Sequence of chain 1.A:
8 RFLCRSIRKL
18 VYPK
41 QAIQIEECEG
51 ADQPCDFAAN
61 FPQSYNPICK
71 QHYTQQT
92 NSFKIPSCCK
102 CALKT

Binding-site contacts:
Ligand atom C6 contacts residue SER343 of chain 1.C at 3.7 Å.
Ligand atom C8 contacts residue ARG298 of chain 1.C at 3.6 Å.
Ligand atom C6 contacts residue GLN390 of chain 1.C at 4.4 Å.
Ligand atom C5 contacts residue ASN319 of chain 1.C at 3.6 Å.
Ligand atom C7 contacts residue ARG298 of chain 1.C at 3.5 Å.
Ligand atom O7 contacts residue ARG298 of chain 1.C at 2.8 Å (salt-bridge).
Ligand atom C5 contacts residue GLN390 of chain 1.C at 4.2 Å.
Ligand atom C1 contacts residue SER343 of chain 1.C at 4.2 Å.
Ligand atom C2 contacts residue ASN319 of chain 1.C at 2.4 Å.
Ligand atom C6 contacts residue LEU342 of chain 1.C at 4.5 Å (hydrophobic).
Ligand atom C1 contacts residue GLN390 of chain 1.C at 4.5 Å.
Ligand atom N2 contacts residue ASN319 of chain 1.C at 3.0 Å (h-bond).
Ligand atom C1 contacts residue THR318 of chain 1.C at 4.3 Å.
Ligand atom O5 contacts residue LEU342 of chain 1.C at 4.3 Å.
Ligand atom C6 contacts residue ASP367 of chain 1.C at 3.4 Å.
Ligand atom O6 contacts residue THR366 of chain 1.C at 3.1 Å (h-bond).
Ligand atom O6 contacts residue GLN53 of chain 1.A at 4.0 Å.
Ligand atom C1 contacts residue ASN319 of chain 1.C at 1.4 Å.
Ligand atom C6 contacts residue GLN53 of chain 1.A at 3.4 Å.
Ligand atom C8 contacts residue GLN390 of chain 1.C at 4.4 Å.
Ligand atom O4 contacts residue GLN53 of chain 1.A at 3.7 Å.
Ligand atom O6 contacts residue GLN390 of chain 1.C at 3.9 Å.
Ligand atom O5 contacts residue SER343 of chain 1.C at 3.3 Å.
Ligand atom O6 contacts residue LEU342 of chain 1.C at 4.3 Å.
Ligand atom O4 contacts residue GLN390 of chain 1.C at 3.0 Å (h-bond).
Ligand atom C3 contacts residue ASN319 of chain 1.C at 3.8 Å.
Ligand atom C7 contacts residue ASN319 of chain 1.C at 3.5 Å.
Ligand atom C5 contacts residue GLN53 of chain 1.A at 4.4 Å.
Ligand atom O6 contacts residue ASP367 of chain 1.C at 2.7 Å (salt-bridge).
Ligand atom C8 contacts residue THR366 of chain 1.C at 3.9 Å.
Ligand atom C5 contacts residue SER343 of chain 1.C at 4.1 Å.
Ligand atom C8 contacts residue ILE296 of chain 1.C at 3.8 Å (hydrophobic).
Ligand atom C4 contacts residue GLN390 of chain 1.C at 4.3 Å.
Ligand atom O5 contacts residue ASN319 of chain 1.C at 2.3 Å (h-bond).
Ligand atom C4 contacts residue ASN319 of chain 1.C at 4.2 Å.
Ligand atom C5 contacts residue LEU342 of chain 1.C at 4.3 Å (hydrophobic).
Ligand atom C6 contacts residue THR366 of chain 1.C at 4.1 Å.
Ligand atom O7 contacts residue ASN319 of chain 1.C at 3.5 Å (h-bond).

A small-molecule ligand and the protein it binds are described below.
Small molecule (SMILES): CC(=O)N[C@H]1[C@H](O[C@H]2[C@H](O)[C@@H](NC(C)=O)CO[C@@H]2CO)O[C@H](CO)[C@@H](O[C@@H]2O[C@H](CO[C@@H]3O[C@H](CO[C@@H]4O[C@H](CO)[C@@H](O)[C@H](O)[C@@H]4O)[C@@H](O)[C@H](O[C@H]4O[C@H](CO)[C@@H](O)[C@H](O)[C@@H]4O)[C@@H]3O)[C@@H](O)[C@H](O[C@H]3O[C@H](CO)[C@@H](O)[C@H](O)[C@@H]3O[C@H]3O[C@H](CO)[C@@H](O)[C@H](O)[C@@H]3O)[C@@H]2O)[C@@H]1O

Sequence of chain 1.C:
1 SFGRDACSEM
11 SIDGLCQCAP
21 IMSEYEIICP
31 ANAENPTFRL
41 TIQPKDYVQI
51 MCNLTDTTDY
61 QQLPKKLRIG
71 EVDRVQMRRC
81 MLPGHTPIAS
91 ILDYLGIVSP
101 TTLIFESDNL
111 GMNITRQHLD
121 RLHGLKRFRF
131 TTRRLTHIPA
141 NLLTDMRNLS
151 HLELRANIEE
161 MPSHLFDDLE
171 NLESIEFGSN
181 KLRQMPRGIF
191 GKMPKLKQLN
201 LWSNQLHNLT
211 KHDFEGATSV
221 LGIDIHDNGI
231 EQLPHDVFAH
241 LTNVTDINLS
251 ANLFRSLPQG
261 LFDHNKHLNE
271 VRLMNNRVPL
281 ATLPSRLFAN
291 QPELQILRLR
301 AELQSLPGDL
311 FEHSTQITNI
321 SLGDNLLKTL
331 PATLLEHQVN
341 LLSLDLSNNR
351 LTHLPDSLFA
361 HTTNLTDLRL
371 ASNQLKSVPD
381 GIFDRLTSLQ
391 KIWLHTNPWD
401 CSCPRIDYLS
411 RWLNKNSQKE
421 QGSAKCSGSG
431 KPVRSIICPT